This protein binds this small molecule.
Small molecule (SMILES): Nc1ncnc2c1ncn2[C@@H]1O[C@H](COP(=O)(O)OP(=O)(O)OP(O)(O)=S)[C@@H](O)[C@H]1O

Sequence of chain 1.H:
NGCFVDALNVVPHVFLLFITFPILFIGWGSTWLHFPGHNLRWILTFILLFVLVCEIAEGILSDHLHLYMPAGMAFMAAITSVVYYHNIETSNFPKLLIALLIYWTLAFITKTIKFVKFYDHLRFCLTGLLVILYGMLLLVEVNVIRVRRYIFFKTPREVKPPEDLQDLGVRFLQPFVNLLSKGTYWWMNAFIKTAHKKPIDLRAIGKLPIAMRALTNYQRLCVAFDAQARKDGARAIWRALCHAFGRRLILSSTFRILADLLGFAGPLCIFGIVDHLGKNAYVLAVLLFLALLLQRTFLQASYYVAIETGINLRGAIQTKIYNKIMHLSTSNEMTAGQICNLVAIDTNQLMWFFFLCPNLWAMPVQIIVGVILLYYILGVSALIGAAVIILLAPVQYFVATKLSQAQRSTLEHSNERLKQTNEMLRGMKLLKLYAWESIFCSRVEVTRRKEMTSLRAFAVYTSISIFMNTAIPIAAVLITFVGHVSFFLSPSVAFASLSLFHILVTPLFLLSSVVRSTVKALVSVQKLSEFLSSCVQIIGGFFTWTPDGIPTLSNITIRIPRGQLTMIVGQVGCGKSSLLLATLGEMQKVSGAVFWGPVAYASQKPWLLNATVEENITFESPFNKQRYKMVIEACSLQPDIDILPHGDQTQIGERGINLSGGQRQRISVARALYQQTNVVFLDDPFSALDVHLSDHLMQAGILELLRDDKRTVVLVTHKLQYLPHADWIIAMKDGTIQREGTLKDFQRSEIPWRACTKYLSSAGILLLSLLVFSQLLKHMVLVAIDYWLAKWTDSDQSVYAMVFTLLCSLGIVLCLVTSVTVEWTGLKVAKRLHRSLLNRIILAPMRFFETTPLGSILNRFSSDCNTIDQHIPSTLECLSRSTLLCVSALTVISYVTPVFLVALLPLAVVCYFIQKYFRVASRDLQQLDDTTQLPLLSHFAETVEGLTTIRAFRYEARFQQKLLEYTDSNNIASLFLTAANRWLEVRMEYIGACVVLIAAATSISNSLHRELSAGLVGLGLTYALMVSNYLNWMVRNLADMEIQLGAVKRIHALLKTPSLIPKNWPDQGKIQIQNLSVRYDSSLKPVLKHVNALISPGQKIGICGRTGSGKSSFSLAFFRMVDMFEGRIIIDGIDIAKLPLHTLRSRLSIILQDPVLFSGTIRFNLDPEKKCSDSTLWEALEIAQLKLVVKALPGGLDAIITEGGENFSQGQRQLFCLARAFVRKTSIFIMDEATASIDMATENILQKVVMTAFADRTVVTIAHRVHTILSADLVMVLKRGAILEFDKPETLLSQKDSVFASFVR

Binding-site contacts:
Ligand atom O5' contacts residue SER721 of chain 1.H at 3.7 Å.
Ligand atom O2G contacts residue LYS719 of chain 1.H at 3.8 Å.
Ligand atom O2B contacts residue CYS717 of chain 1.H at 3.3 Å (h-bond).
Ligand atom C5' contacts residue SER721 of chain 1.H at 3.8 Å.
Ligand atom PB contacts residue GLY716 of chain 1.H at 3.9 Å.
Ligand atom N6 contacts residue TRP688 of chain 1.H at 3.5 Å.
Ligand atom PA contacts residue SER721 of chain 1.H at 3.6 Å.
Ligand atom N6 contacts residue THR404 of chain 1.H at 3.0 Å.
Ligand atom O2B contacts residue GLY718 of chain 1.H at 2.7 Å (h-bond).
Ligand atom O2B contacts residue SER720 of chain 1.H at 3.9 Å.
Ligand atom N1 contacts residue SER405 of chain 1.H at 3.1 Å.
Ligand atom O3A contacts residue GLY716 of chain 1.H at 3.9 Å.
Ligand atom C4 contacts residue TRP688 of chain 1.H at 3.8 Å (hydrophobic).
Ligand atom PB contacts residue CYS717 of chain 1.H at 4.0 Å.
Ligand atom O1A contacts residue SER721 of chain 1.H at 2.4 Å (h-bond).
Ligand atom O1A contacts residue GLY718 of chain 1.H at 3.7 Å.
Ligand atom N7 contacts residue TRP688 of chain 1.H at 3.7 Å.
Ligand atom S1G contacts residue GLN775 of chain 1.H at 2.7 Å (h-bond).
Ligand atom O2B contacts residue LYS719 of chain 1.H at 2.6 Å (salt-bridge).
Ligand atom O3B contacts residue SER720 of chain 1.H at 3.5 Å (h-bond).
Ligand atom PG contacts residue SER720 of chain 1.H at 3.7 Å.
Ligand atom N3 contacts residue TRP688 of chain 1.H at 3.7 Å.
Ligand atom C2 contacts residue TRP688 of chain 1.H at 3.6 Å (hydrophobic).
Ligand atom O1B contacts residue CYS717 of chain 1.H at 3.6 Å (h-bond).
Ligand atom C6 contacts residue TRP688 of chain 1.H at 3.3 Å (hydrophobic).
Ligand atom C2 contacts residue SER405 of chain 1.H at 3.2 Å.
Ligand atom N1 contacts residue THR404 of chain 1.H at 3.7 Å.
Ligand atom O1B contacts residue VAL715 of chain 1.H at 3.7 Å.
Ligand atom O4' contacts residue TRP688 of chain 1.H at 3.7 Å.
Ligand atom O1B contacts residue GLY716 of chain 1.H at 2.6 Å (h-bond).
Ligand atom C5 contacts residue TRP688 of chain 1.H at 3.5 Å (hydrophobic).
Ligand atom O2G contacts residue SER720 of chain 1.H at 3.8 Å.
Ligand atom O2G contacts residue GLN775 of chain 1.H at 3.6 Å (h-bond).
Ligand atom PB contacts residue LYS719 of chain 1.H at 3.9 Å.
Ligand atom S1G contacts residue SER720 of chain 1.H at 3.2 Å (h-bond).
Ligand atom O3B contacts residue LYS719 of chain 1.H at 3.8 Å.
Ligand atom O2A contacts residue SER720 of chain 1.H at 3.9 Å.
Ligand atom N1 contacts residue TRP688 of chain 1.H at 3.5 Å.
Ligand atom O1B contacts residue LYS719 of chain 1.H at 4.0 Å.
Ligand atom O1A contacts residue SER720 of chain 1.H at 4.0 Å.